Sequence of chain 1.A:
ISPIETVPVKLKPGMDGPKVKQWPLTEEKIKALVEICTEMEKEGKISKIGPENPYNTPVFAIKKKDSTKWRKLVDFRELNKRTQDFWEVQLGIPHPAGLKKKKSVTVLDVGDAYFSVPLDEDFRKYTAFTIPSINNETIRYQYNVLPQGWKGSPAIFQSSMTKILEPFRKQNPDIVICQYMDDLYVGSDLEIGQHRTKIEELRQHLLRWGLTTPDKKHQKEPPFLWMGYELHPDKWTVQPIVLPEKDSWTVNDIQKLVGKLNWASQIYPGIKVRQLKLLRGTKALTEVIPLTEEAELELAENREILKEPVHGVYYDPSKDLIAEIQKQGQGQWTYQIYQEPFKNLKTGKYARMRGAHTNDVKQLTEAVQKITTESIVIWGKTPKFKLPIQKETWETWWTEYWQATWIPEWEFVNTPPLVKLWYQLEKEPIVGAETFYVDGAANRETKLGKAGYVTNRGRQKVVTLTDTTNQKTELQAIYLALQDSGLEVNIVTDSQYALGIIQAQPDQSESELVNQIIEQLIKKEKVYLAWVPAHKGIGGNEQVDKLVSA

Binding-site contacts:
Ligand atom C3 contacts residue TYR318 of chain 1.A at 3.6 Å (hydrophobic).
Ligand atom C3 contacts residue PRO236 of chain 1.A at 3.7 Å (hydrophobic).
Ligand atom C2 contacts residue TYR318 of chain 1.A at 3.9 Å (hydrophobic).
Ligand atom N contacts residue LYS103 of chain 1.A at 3.7 Å.
Ligand atom C6 contacts residue LEU100 of chain 1.A at 3.8 Å (hydrophobic).
Ligand atom N contacts residue LYS101 of chain 1.A at 2.7 Å (salt-bridge).
Ligand atom C4 contacts residue VAL106 of chain 1.A at 3.8 Å (hydrophobic).
Ligand atom O1 contacts residue LYS101 of chain 1.A at 3.3 Å (salt-bridge).
Ligand atom F2 contacts residue TYR188 of chain 1.A at 3.5 Å.
Ligand atom C13 contacts residue GLY190 of chain 1.A at 3.9 Å.
Ligand atom F3 contacts residue LYS103 of chain 1.A at 3.8 Å.
Ligand atom C12 contacts residue TYR188 of chain 1.A at 3.9 Å (hydrophobic).
Ligand atom C14 contacts residue LEU100 of chain 1.A at 3.7 Å (hydrophobic).
Ligand atom C10 contacts residue CYS181 of chain 1.A at 3.9 Å (hydrophobic).
Ligand atom O2 contacts residue GLU138 of chain 1.B at 3.8 Å.
Ligand atom C2 contacts residue LYS101 of chain 1.A at 3.2 Å.
Ligand atom F1 contacts residue TYR188 of chain 1.A at 3.1 Å.
Ligand atom F2 contacts residue GLY190 of chain 1.A at 3.6 Å.
Ligand atom F3 contacts residue GLY190 of chain 1.A at 3.3 Å.
Ligand atom CL contacts residue LEU234 of chain 1.A at 3.6 Å.
Ligand atom C11 contacts residue CYS181 of chain 1.A at 3.8 Å (hydrophobic).
Ligand atom C4 contacts residue HIS235 of chain 1.A at 3.9 Å.
Ligand atom C5 contacts residue VAL106 of chain 1.A at 3.9 Å (hydrophobic).
Ligand atom C1 contacts residue LEU100 of chain 1.A at 3.8 Å (hydrophobic).
Ligand atom C3 contacts residue HIS235 of chain 1.A at 3.4 Å.
Ligand atom C9 contacts residue TYR188 of chain 1.A at 3.6 Å (hydrophobic).
Ligand atom CL contacts residue HIS235 of chain 1.A at 3.4 Å.
Ligand atom F2 contacts residue VAL189 of chain 1.A at 3.8 Å.
Ligand atom F1 contacts residue CYS181 of chain 1.A at 3.9 Å.
Ligand atom CL contacts residue PHE227 of chain 1.A at 3.9 Å.
Ligand atom C10 contacts residue TYR188 of chain 1.A at 3.4 Å (hydrophobic).
Ligand atom O1 contacts residue GLU138 of chain 1.B at 3.3 Å (salt-bridge).
Ligand atom N contacts residue LEU100 of chain 1.A at 3.7 Å.
Ligand atom C8 contacts residue TYR188 of chain 1.A at 3.9 Å (hydrophobic).
Ligand atom F1 contacts residue VAL179 of chain 1.A at 3.6 Å.
Ligand atom O2 contacts residue LEU100 of chain 1.A at 3.4 Å.
Ligand atom C12 contacts residue TRP229 of chain 1.A at 3.8 Å (hydrophobic).
Ligand atom C1 contacts residue LYS101 of chain 1.A at 3.3 Å.
Ligand atom C14 contacts residue LYS101 of chain 1.A at 3.6 Å.
Ligand atom F2 contacts residue VAL106 of chain 1.A at 3.5 Å.

A small-molecule ligand and the protein it binds are described below.
Small molecule (SMILES): O=C1Nc2ccc(Cl)cc2[C@@](C#CC2CC2)(C(F)(F)F)O1

Sequence of chain 1.B:
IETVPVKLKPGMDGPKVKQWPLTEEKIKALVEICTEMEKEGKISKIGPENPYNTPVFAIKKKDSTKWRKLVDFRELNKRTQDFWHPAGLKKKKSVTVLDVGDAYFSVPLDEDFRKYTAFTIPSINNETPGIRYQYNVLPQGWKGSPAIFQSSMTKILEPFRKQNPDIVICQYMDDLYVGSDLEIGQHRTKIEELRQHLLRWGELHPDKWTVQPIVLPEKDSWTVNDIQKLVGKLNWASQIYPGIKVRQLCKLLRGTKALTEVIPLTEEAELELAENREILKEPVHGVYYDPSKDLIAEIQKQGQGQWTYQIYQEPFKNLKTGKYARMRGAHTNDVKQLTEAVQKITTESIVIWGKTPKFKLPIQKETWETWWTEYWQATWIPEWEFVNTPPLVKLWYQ